Sequence of chain 1.A:
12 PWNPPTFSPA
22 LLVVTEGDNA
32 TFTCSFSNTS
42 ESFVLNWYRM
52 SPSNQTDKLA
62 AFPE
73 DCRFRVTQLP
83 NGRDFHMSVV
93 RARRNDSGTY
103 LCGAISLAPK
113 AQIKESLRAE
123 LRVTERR

This small molecule binds to this protein.
Small molecule (SMILES): CC(=O)N[C@H]1[C@H](O[C@H]2[C@H](O)[C@@H](NC(C)=O)CO[C@@H]2CO[C@@H]2O[C@@H](C)[C@@H](O)[C@@H](O)[C@@H]2O)O[C@H](CO)[C@@H](O)[C@@H]1O

Binding-site contacts:
Ligand atom C6 contacts residue ARG93 of chain 1.A at 4.4 Å.
Ligand atom C1 contacts residue VAL92 of chain 1.A at 4.1 Å (hydrophobic).
Ligand atom C5 contacts residue ASN30 of chain 1.A at 3.6 Å.
Ligand atom C8 contacts residue ARG77 of chain 1.A at 4.3 Å.
Ligand atom O5 contacts residue ARG77 of chain 1.A at 3.7 Å.
Ligand atom C6 contacts residue VAL92 of chain 1.A at 4.2 Å (hydrophobic).
Ligand atom C2 contacts residue ASN30 of chain 1.A at 2.5 Å.
Ligand atom C6 contacts residue SER90 of chain 1.A at 3.6 Å.
Ligand atom O4 contacts residue ARG93 of chain 1.A at 3.2 Å (salt-bridge).
Ligand atom C3 contacts residue ASN30 of chain 1.A at 3.8 Å.
Ligand atom C1 contacts residue ARG77 of chain 1.A at 3.5 Å.
Ligand atom C1 contacts residue ARG93 of chain 1.A at 4.4 Å.
Ligand atom O5 contacts residue VAL92 of chain 1.A at 3.9 Å.
Ligand atom O4 contacts residue ARG77 of chain 1.A at 3.9 Å.
Ligand atom C1 contacts residue ASN30 of chain 1.A at 1.4 Å.
Ligand atom C5 contacts residue ARG93 of chain 1.A at 3.7 Å.
Ligand atom O2 contacts residue ARG77 of chain 1.A at 3.4 Å (salt-bridge).
Ligand atom C3 contacts residue ARG77 of chain 1.A at 4.5 Å.
Ligand atom C3 contacts residue ARG93 of chain 1.A at 4.0 Å.
Ligand atom O5 contacts residue VAL92 of chain 1.A at 4.3 Å.
Ligand atom O5 contacts residue ASN30 of chain 1.A at 2.3 Å (h-bond).
Ligand atom C4 contacts residue ARG93 of chain 1.A at 3.8 Å.
Ligand atom C2 contacts residue ARG77 of chain 1.A at 3.1 Å.
Ligand atom N2 contacts residue ASN30 of chain 1.A at 2.9 Å (h-bond).
Ligand atom C7 contacts residue ASN30 of chain 1.A at 3.6 Å.
Ligand atom C4 contacts residue ASN30 of chain 1.A at 4.2 Å.
Ligand atom O7 contacts residue ASN30 of chain 1.A at 3.6 Å.
Ligand atom C5 contacts residue VAL92 of chain 1.A at 3.8 Å (hydrophobic).